Sequence of chain 1.A:
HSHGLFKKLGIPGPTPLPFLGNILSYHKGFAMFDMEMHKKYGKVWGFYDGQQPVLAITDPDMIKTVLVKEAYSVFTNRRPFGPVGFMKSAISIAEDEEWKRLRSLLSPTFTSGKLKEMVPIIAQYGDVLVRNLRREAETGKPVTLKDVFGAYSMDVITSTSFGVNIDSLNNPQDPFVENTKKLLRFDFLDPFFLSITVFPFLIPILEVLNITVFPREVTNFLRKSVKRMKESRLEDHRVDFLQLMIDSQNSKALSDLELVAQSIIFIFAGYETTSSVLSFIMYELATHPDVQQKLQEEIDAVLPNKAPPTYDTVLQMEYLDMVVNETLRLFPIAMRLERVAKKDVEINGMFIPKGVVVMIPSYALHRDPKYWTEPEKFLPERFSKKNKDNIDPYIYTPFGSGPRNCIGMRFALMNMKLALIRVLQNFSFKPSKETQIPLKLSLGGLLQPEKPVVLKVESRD

Binding-site contacts:
Ligand atom C32 contacts residue PHE195 of chain 1.A at 3.5 Å (hydrophobic).
Ligand atom N5 contacts residue THR204 of chain 1.A at 3.3 Å (h-bond).
Ligand atom C9 contacts residue ALA285 of chain 1.A at 3.9 Å (hydrophobic).
Ligand atom C30 contacts residue PHE195 of chain 1.A at 3.3 Å (hydrophobic).
Ligand atom O2 contacts residue ARG192 of chain 1.A at 3.2 Å (salt-bridge).
Ligand atom C32 contacts residue PHE88 of chain 1.A at 3.1 Å (hydrophobic).
Ligand atom C25 contacts residue PHE195 of chain 1.A at 3.7 Å (hydrophobic).
Ligand atom C4 contacts residue ARG192 of chain 1.A at 3.5 Å.
Ligand atom C24 contacts residue PHE195 of chain 1.A at 3.6 Å (hydrophobic).
Ligand atom O4 contacts residue SER99 of chain 1.A at 3.2 Å (h-bond).
Ligand atom O1 contacts residue ARG192 of chain 1.A at 3.1 Å (salt-bridge).
Ligand atom O5 contacts residue PHE195 of chain 1.A at 3.3 Å.
Ligand atom BR contacts residue ASP56 of chain 1.A at 3.8 Å.
Ligand atom C20 contacts residue PHE284 of chain 1.A at 3.6 Å (hydrophobic).
Ligand atom C26 contacts residue PHE195 of chain 1.A at 3.6 Å (hydrophobic).
Ligand atom C28 contacts residue PHE195 of chain 1.A at 3.8 Å (hydrophobic).
Ligand atom C12 contacts residue PHE284 of chain 1.A at 3.7 Å (hydrophobic).
Ligand atom C13 contacts residue ALA350 of chain 1.A at 3.4 Å (hydrophobic).
Ligand atom C31 contacts residue PHE88 of chain 1.A at 3.7 Å (hydrophobic).
Ligand atom C13 contacts residue HEM1 of chain 1.B at 3.6 Å.
Ligand atom C23 contacts residue PHE37 of chain 1.A at 3.4 Å (hydrophobic).
Ligand atom O3 contacts residue ARG85 of chain 1.A at 3.3 Å.
Ligand atom C2 contacts residue ARG192 of chain 1.A at 3.6 Å.
Ligand atom C14 contacts residue ARG352 of chain 1.A at 3.5 Å.
Ligand atom C10 contacts residue PHE284 of chain 1.A at 3.0 Å (hydrophobic).
Ligand atom C27 contacts residue ARG352 of chain 1.A at 3.4 Å.
Ligand atom C7 contacts residue HEM1 of chain 1.B at 3.5 Å.
Ligand atom C27 contacts residue PHE37 of chain 1.A at 3.6 Å (hydrophobic).
Ligand atom C20 contacts residue ILE100 of chain 1.A at 3.8 Å (hydrophobic).
Ligand atom C21 contacts residue PHE195 of chain 1.A at 3.5 Å (hydrophobic).
Ligand atom C6 contacts residue HEM1 of chain 1.B at 3.3 Å.
Ligand atom C22 contacts residue PHE195 of chain 1.A at 3.6 Å (hydrophobic).
Ligand atom C27 contacts residue GLU354 of chain 1.A at 3.8 Å.
Ligand atom C7 contacts residue THR289 of chain 1.A at 3.7 Å.
Ligand atom O4 contacts residue ALA285 of chain 1.A at 3.3 Å.
Ligand atom C17 contacts residue PHE195 of chain 1.A at 3.6 Å (hydrophobic).
Ligand atom C6 contacts residue ALA285 of chain 1.A at 3.2 Å (hydrophobic).
Ligand atom N2 contacts residue ALA285 of chain 1.A at 3.7 Å.
Ligand atom C30 contacts residue PHE88 of chain 1.A at 3.5 Å (hydrophobic).
Ligand atom C7 contacts residue ALA285 of chain 1.A at 3.6 Å (hydrophobic).

A protein and the small-molecule ligand that binds it are described below.
Small molecule (SMILES): CC(C)C[C@H]1C(=O)N2CCC[C@H]2[C@]2(O)O[C@](NC(=O)[C@@H]3C=C4c5cccc6[nH]c(Br)c(c56)C[C@H]4N(C)C3)(C(C)C)C(=O)N12